Sequence of chain 1.D:
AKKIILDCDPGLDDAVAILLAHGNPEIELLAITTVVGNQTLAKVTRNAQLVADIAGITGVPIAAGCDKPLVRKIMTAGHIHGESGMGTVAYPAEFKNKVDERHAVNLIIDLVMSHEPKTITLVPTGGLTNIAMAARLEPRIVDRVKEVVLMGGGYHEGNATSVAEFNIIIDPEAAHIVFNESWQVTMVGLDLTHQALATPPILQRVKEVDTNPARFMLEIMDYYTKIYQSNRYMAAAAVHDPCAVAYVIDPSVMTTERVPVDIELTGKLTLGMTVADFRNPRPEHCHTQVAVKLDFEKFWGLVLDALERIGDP

This protein binds this small molecule.
Small molecule (SMILES): Nc1ccc([C@@H]2N[C@H](CO)[C@@H](O)[C@H]2O)cc1

Binding-site contacts:
Ligand atom C3' contacts residue CA1 of chain 1.K at 3.5 Å.
Ligand atom O2' contacts residue CA1 of chain 1.K at 2.5 Å.
Ligand atom C4' contacts residue MET151 of chain 1.D at 3.5 Å (hydrophobic).
Ligand atom N4' contacts residue PHE166 of chain 1.D at 3.9 Å.
Ligand atom C3 contacts residue HIS81 of chain 1.D at 3.8 Å.
Ligand atom O2' contacts residue ASP14 of chain 1.D at 3.3 Å (salt-bridge).
Ligand atom C3' contacts residue MET151 of chain 1.D at 3.6 Å (hydrophobic).
Ligand atom C1' contacts residue ASN38 of chain 1.D at 3.5 Å.
Ligand atom O3' contacts residue THR125 of chain 1.D at 2.9 Å (h-bond).
Ligand atom C2 contacts residue HIS81 of chain 1.D at 3.7 Å.
Ligand atom C3 contacts residue ASN38 of chain 1.D at 3.3 Å.
Ligand atom C2 contacts residue ASN38 of chain 1.D at 3.6 Å.
Ligand atom N4' contacts residue GLU165 of chain 1.D at 3.6 Å (salt-bridge).
Ligand atom C6 contacts residue ILE80 of chain 1.D at 3.8 Å (hydrophobic).
Ligand atom O3' contacts residue ASP13 of chain 1.D at 3.9 Å.
Ligand atom C5 contacts residue ILE80 of chain 1.D at 3.7 Å (hydrophobic).
Ligand atom C2' contacts residue CA1 of chain 1.K at 3.5 Å.
Ligand atom O2' contacts residue ASN38 of chain 1.D at 3.1 Å (h-bond).
Ligand atom C2' contacts residue ASP13 of chain 1.D at 3.3 Å.
Ligand atom O5' contacts residue ASN159 of chain 1.D at 3.1 Å (h-bond).
Ligand atom C4' contacts residue ASN167 of chain 1.D at 3.4 Å.
Ligand atom C4' contacts residue GLU165 of chain 1.D at 3.3 Å.
Ligand atom N4' contacts residue ASN167 of chain 1.D at 2.9 Å (h-bond).
Ligand atom C1 contacts residue HIS81 of chain 1.D at 3.8 Å.
Ligand atom O3' contacts residue ASN167 of chain 1.D at 3.3 Å (h-bond).
Ligand atom O3' contacts residue ASP241 of chain 1.D at 2.6 Å (salt-bridge).
Ligand atom N5 contacts residue ILE80 of chain 1.D at 3.2 Å.
Ligand atom C6 contacts residue TYR228 of chain 1.D at 3.9 Å (hydrophobic).
Ligand atom O3' contacts residue MET151 of chain 1.D at 3.7 Å.
Ligand atom O5' contacts residue GLU165 of chain 1.D at 2.5 Å (salt-bridge).
Ligand atom O2' contacts residue ASP241 of chain 1.D at 3.3 Å (salt-bridge).
Ligand atom O2' contacts residue ASP13 of chain 1.D at 2.8 Å (salt-bridge).
Ligand atom C5' contacts residue GLU165 of chain 1.D at 3.1 Å.
Ligand atom C3' contacts residue ASP13 of chain 1.D at 3.5 Å.
Ligand atom C5' contacts residue HIS240 of chain 1.D at 3.8 Å.
Ligand atom N5 contacts residue ARG232 of chain 1.D at 3.7 Å.
Ligand atom C3' contacts residue ASP241 of chain 1.D at 3.3 Å.
Ligand atom O3' contacts residue CA1 of chain 1.K at 2.5 Å.
Ligand atom C5' contacts residue MET151 of chain 1.D at 3.7 Å (hydrophobic).
Ligand atom C3 contacts residue PHE166 of chain 1.D at 4.0 Å (hydrophobic).